Binding-site contacts:
Ligand atom C1 contacts residue HIS149 of chain 1.A at 3.7 Å.
Ligand atom C3 contacts residue SER60 of chain 1.F at 3.4 Å.
Ligand atom C4 contacts residue HIS149 of chain 1.A at 3.7 Å.
Ligand atom C6 contacts residue HIS158 of chain 1.A at 3.6 Å.
Ligand atom C6 contacts residue HIS149 of chain 1.A at 3.6 Å.
Ligand atom O4 contacts residue TYR104 of chain 1.D at 3.5 Å (h-bond).
Ligand atom O2 contacts residue HIS149 of chain 1.A at 2.8 Å (h-bond).
Ligand atom C6 contacts residue LYS157 of chain 1.A at 3.7 Å.
Ligand atom N2 contacts residue PHE103 of chain 1.D at 3.7 Å.
Ligand atom N2 contacts residue ASN153 of chain 1.A at 2.9 Å (h-bond).
Ligand atom C1 contacts residue ASN153 of chain 1.A at 1.4 Å.
Ligand atom C4 contacts residue SER60 of chain 1.F at 3.5 Å.
Ligand atom C5 contacts residue HIS149 of chain 1.A at 3.7 Å.
Ligand atom O5 contacts residue HIS158 of chain 1.A at 2.9 Å (h-bond).
Ligand atom O5 contacts residue HIS158 of chain 1.A at 3.2 Å.
Ligand atom C2 contacts residue ASN153 of chain 1.A at 2.5 Å.
Ligand atom C6 contacts residue TYR104 of chain 1.D at 3.7 Å (hydrophobic).
Ligand atom C6 contacts residue SER60 of chain 1.F at 3.4 Å.
Ligand atom O5 contacts residue TYR104 of chain 1.D at 3.6 Å.
Ligand atom C8 contacts residue TYR104 of chain 1.D at 3.4 Å (hydrophobic).
Ligand atom N2 contacts residue SER107 of chain 1.D at 3.6 Å.
Ligand atom O7 contacts residue TYR104 of chain 1.D at 3.4 Å (h-bond).
Ligand atom O7 contacts residue HIS149 of chain 1.A at 3.6 Å.
Ligand atom O2 contacts residue ARG58 of chain 1.F at 3.2 Å (salt-bridge).
Ligand atom C4 contacts residue TYR104 of chain 1.D at 3.5 Å (hydrophobic).
Ligand atom O6 contacts residue HIS158 of chain 1.A at 3.2 Å.
Ligand atom O7 contacts residue LYS157 of chain 1.A at 3.1 Å (salt-bridge).
Ligand atom O5 contacts residue HIS149 of chain 1.A at 3.3 Å (h-bond).
Ligand atom O6 contacts residue HIS149 of chain 1.A at 2.8 Å (h-bond).
Ligand atom C2 contacts residue HIS149 of chain 1.A at 3.7 Å.
Ligand atom C7 contacts residue TYR104 of chain 1.D at 3.5 Å (hydrophobic).
Ligand atom C3 contacts residue HIS149 of chain 1.A at 3.7 Å.
Ligand atom O3 contacts residue HIS149 of chain 1.A at 3.2 Å.
Ligand atom C1 contacts residue HIS158 of chain 1.A at 3.7 Å.
Ligand atom C2 contacts residue ARG58 of chain 1.F at 3.4 Å.
Ligand atom O3 contacts residue TYR104 of chain 1.D at 3.4 Å.
Ligand atom O5 contacts residue ASN153 of chain 1.A at 2.3 Å (h-bond).
Ligand atom C5 contacts residue ASN153 of chain 1.A at 3.6 Å.
Ligand atom O4 contacts residue SER60 of chain 1.F at 2.7 Å (h-bond).
Ligand atom O2 contacts residue ARG98 of chain 1.D at 3.4 Å (salt-bridge).

The protein below binds the small molecule below.
Small molecule (SMILES): CC(=O)N[C@H]1[C@H](O[C@H]2[C@H](O)[C@@H](NC(C)=O)CO[C@@H]2CO[C@@H]2O[C@@H](C)[C@@H](O)[C@@H](O)[C@@H]2O)O[C@H](CO)[C@@H](O[C@@H]2O[C@H](CO[C@H]3O[C@H](CO)[C@@H](O)[C@H](O)[C@@H]3O)[C@@H](O)[C@H](O[C@H]3O[C@H](CO)[C@@H](O)[C@H](O)[C@@H]3O)[C@@H]2O)[C@@H]1O

Sequence of chain 1.A:
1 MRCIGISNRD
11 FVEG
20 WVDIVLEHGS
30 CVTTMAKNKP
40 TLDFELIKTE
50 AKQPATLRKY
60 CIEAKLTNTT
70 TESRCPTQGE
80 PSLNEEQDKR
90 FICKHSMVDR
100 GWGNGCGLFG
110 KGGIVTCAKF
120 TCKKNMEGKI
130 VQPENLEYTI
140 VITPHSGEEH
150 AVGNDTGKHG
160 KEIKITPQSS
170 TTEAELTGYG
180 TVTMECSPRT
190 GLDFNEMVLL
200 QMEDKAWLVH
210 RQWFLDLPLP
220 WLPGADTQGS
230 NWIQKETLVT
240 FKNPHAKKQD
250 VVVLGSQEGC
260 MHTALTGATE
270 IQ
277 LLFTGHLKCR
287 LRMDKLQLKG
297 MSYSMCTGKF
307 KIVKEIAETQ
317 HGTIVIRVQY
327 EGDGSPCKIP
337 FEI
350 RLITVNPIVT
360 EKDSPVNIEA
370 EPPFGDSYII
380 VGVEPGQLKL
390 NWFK

Sequence of chain 1.D:
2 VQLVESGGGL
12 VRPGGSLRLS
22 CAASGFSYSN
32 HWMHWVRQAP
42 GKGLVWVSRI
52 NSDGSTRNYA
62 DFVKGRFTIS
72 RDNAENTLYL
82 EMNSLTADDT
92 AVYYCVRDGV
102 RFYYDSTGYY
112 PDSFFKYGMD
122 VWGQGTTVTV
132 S

Sequence of chain 1.F:
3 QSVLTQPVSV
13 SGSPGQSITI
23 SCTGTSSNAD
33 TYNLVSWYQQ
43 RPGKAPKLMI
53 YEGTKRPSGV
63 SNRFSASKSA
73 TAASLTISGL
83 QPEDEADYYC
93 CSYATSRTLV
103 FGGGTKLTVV

Sequence of chain 1.B:
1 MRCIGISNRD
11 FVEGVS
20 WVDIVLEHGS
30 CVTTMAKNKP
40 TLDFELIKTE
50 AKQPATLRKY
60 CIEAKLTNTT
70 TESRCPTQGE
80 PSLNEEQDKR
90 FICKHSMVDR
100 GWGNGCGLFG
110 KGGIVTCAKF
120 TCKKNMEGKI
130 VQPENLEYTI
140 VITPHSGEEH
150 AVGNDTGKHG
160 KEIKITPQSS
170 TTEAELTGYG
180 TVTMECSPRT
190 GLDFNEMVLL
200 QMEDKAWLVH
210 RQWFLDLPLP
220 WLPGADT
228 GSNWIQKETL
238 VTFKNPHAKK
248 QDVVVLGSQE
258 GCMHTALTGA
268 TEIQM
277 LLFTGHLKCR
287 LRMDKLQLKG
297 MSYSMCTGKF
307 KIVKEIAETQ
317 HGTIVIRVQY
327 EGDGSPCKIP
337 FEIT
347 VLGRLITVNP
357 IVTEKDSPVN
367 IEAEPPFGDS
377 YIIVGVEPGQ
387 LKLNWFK